Binding-site contacts:
Ligand atom C3 contacts residue ASN154 of chain 1.A at 3.8 Å.
Ligand atom C1 contacts residue SER156 of chain 1.A at 4.3 Å.
Ligand atom O7 contacts residue ASN154 of chain 1.A at 3.8 Å.
Ligand atom C4 contacts residue ASN154 of chain 1.A at 4.2 Å.
Ligand atom C7 contacts residue ASN154 of chain 1.A at 3.5 Å.
Ligand atom O5 contacts residue ASN154 of chain 1.A at 2.4 Å (h-bond).
Ligand atom C1 contacts residue ASN154 of chain 1.A at 1.4 Å.
Ligand atom N2 contacts residue ASN154 of chain 1.A at 2.9 Å (h-bond).
Ligand atom C2 contacts residue ASN154 of chain 1.A at 2.5 Å.
Ligand atom C8 contacts residue ASN154 of chain 1.A at 4.2 Å.
Ligand atom C5 contacts residue ASN154 of chain 1.A at 3.7 Å.

Sequence of chain 1.A:
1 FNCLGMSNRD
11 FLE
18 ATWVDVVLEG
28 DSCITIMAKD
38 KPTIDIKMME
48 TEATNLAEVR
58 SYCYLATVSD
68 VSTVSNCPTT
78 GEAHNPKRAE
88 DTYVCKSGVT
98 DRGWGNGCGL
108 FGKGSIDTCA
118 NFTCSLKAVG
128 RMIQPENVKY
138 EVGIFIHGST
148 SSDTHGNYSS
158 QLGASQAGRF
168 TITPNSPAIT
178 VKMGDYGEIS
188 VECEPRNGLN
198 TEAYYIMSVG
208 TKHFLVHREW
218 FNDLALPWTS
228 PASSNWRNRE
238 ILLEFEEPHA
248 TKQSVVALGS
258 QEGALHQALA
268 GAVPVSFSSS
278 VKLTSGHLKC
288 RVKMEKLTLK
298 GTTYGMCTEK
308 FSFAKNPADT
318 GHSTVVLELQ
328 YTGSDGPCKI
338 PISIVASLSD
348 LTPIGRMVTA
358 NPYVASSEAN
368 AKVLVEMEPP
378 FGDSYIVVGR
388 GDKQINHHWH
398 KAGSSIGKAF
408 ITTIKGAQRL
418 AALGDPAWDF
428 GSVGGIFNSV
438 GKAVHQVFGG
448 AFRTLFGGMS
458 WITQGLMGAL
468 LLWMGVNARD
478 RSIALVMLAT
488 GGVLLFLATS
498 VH

The small molecule below binds the protein below.
Small molecule (SMILES): CC(=O)N[C@@H]1[C@@H](O)[C@H](O)[C@@H](CO)O[C@H]1O